Sequence of chain 1.B:
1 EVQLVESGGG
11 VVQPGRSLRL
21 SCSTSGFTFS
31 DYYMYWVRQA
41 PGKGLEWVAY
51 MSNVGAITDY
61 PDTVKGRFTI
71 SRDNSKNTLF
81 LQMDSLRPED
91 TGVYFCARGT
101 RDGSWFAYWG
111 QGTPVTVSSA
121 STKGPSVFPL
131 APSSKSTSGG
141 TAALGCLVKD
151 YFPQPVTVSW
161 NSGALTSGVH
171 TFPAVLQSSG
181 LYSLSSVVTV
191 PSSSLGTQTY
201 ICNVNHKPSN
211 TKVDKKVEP

The protein below binds the small molecule below.
Small molecule (SMILES): CC(=O)N[C@@H]1[C@@H](O[C@@H]2O[C@@H](C)[C@@H](O)[C@@H](O)[C@@H]2O)[C@H](O[C@@H]2O[C@H](CO)[C@H](O)[C@H](O)[C@H]2O[C@@H]2O[C@@H](C)[C@@H](O)[C@@H](O)[C@@H]2O)[C@@H](CO)O[C@@H]1O

Binding-site contacts:
Ligand atom O6 contacts residue TRP105 of chain 1.B at 3.2 Å.
Ligand atom C4 contacts residue TRP105 of chain 1.B at 3.5 Å (hydrophobic).
Ligand atom C6 contacts residue TRP105 of chain 1.B at 3.7 Å (hydrophobic).
Ligand atom C2 contacts residue HIS31 of chain 1.A at 3.7 Å.
Ligand atom O7 contacts residue TYR32 of chain 1.B at 3.4 Å.
Ligand atom C8 contacts residue ARG101 of chain 1.B at 3.7 Å.
Ligand atom O7 contacts residue ASP31 of chain 1.B at 3.3 Å (salt-bridge).
Ligand atom O5 contacts residue ASN33 of chain 1.A at 3.3 Å (h-bond).
Ligand atom O3 contacts residue SER104 of chain 1.B at 3.1 Å (h-bond).
Ligand atom C8 contacts residue ASP31 of chain 1.B at 3.4 Å.
Ligand atom O3 contacts residue TRP105 of chain 1.B at 3.7 Å.
Ligand atom C6 contacts residue TYR33 of chain 1.B at 3.6 Å (hydrophobic).
Ligand atom O7 contacts residue TYR33 of chain 1.B at 3.1 Å (h-bond).
Ligand atom O4 contacts residue TRP105 of chain 1.B at 3.4 Å.
Ligand atom C2 contacts residue ASN33 of chain 1.A at 4.0 Å.
Ligand atom O3 contacts residue TYR35 of chain 1.B at 2.6 Å (h-bond).
Ligand atom O5 contacts residue TYR33 of chain 1.B at 3.9 Å.
Ligand atom C5 contacts residue TYR33 of chain 1.B at 3.5 Å (hydrophobic).
Ligand atom C6 contacts residue TYR37 of chain 1.A at 3.6 Å (hydrophobic).
Ligand atom C8 contacts residue TYR32 of chain 1.B at 3.7 Å (hydrophobic).
Ligand atom O3 contacts residue HIS31 of chain 1.A at 2.9 Å (h-bond).
Ligand atom C6 contacts residue TYR33 of chain 1.B at 3.3 Å (hydrophobic).
Ligand atom O4 contacts residue SER104 of chain 1.B at 3.5 Å (h-bond).
Ligand atom C4 contacts residue TYR33 of chain 1.B at 3.8 Å (hydrophobic).
Ligand atom O4 contacts residue TRP105 of chain 1.B at 3.0 Å.
Ligand atom C6 contacts residue TYR35 of chain 1.B at 3.1 Å (hydrophobic).
Ligand atom O6 contacts residue TYR35 of chain 1.B at 3.0 Å (h-bond).
Ligand atom C1 contacts residue ASN33 of chain 1.A at 3.8 Å.
Ligand atom O2 contacts residue THR100 of chain 1.B at 3.7 Å.
Ligand atom C1 contacts residue HIS31 of chain 1.A at 3.5 Å.
Ligand atom C2 contacts residue TYR33 of chain 1.B at 3.9 Å (hydrophobic).
Ligand atom O6 contacts residue PHE101 of chain 1.A at 3.5 Å.
Ligand atom O4 contacts residue ASN33 of chain 1.A at 3.6 Å.
Ligand atom O5 contacts residue TYR33 of chain 1.B at 3.6 Å.
Ligand atom O4 contacts residue GLY103 of chain 1.B at 2.9 Å (h-bond).
Ligand atom C3 contacts residue TYR35 of chain 1.B at 3.2 Å (hydrophobic).
Ligand atom O2 contacts residue HIS31 of chain 1.A at 3.7 Å.
Ligand atom C2 contacts residue THR100 of chain 1.B at 3.5 Å.
Ligand atom C4 contacts residue TYR35 of chain 1.B at 3.9 Å (hydrophobic).
Ligand atom C7 contacts residue ASP31 of chain 1.B at 3.5 Å.

Sequence of chain 1.A:
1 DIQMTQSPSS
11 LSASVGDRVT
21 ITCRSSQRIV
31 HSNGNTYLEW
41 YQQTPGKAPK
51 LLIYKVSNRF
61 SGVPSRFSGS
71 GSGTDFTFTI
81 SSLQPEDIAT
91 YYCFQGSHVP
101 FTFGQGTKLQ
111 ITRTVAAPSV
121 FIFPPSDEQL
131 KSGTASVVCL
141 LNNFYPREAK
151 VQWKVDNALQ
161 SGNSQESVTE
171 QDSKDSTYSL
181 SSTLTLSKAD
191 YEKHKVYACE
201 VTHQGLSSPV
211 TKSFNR